Sequence of chain 2.A:
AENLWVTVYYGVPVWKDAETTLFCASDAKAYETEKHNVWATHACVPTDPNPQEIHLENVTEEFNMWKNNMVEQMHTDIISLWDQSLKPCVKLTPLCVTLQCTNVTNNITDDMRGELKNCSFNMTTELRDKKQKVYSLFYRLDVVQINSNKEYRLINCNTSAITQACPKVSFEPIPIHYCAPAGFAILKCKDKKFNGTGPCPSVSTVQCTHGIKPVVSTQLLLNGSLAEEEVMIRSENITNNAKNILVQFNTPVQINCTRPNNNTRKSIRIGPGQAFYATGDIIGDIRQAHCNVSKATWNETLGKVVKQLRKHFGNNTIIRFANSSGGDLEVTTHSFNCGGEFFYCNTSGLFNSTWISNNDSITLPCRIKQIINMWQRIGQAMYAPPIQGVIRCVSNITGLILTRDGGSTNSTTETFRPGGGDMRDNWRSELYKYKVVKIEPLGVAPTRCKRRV

The protein below binds the small molecule below.
Small molecule (SMILES): CC(=O)N[C@H]1[C@H](O[C@H]2[C@H](O)[C@@H](NC(C)=O)CO[C@@H]2CO)O[C@H](CO)[C@@H](O[C@@H]2O[C@H](CO[C@H]3O[C@H](CO)[C@@H](O)[C@H](O)[C@@H]3O)[C@@H](O)[C@H](O[C@H]3O[C@H](CO)[C@@H](O)[C@H](O)[C@@H]3O[C@H]3O[C@H](CO)[C@@H](O)[C@H](O)[C@@H]3O)[C@@H]2O)[C@@H]1O

Binding-site contacts:
Ligand atom O3 contacts residue LYS35 of chain 2.A at 3.6 Å.
Ligand atom C8 contacts residue ASN346 of chain 2.A at 3.3 Å.
Ligand atom O6 contacts residue CYS347 of chain 2.A at 3.8 Å.
Ligand atom C5 contacts residue ASN232 of chain 2.A at 3.7 Å.
Ligand atom C2 contacts residue SER415 of chain 2.A at 3.5 Å.
Ligand atom O3 contacts residue GLN408 of chain 2.A at 2.8 Å (h-bond).
Ligand atom C7 contacts residue ASN346 of chain 2.A at 3.8 Å.
Ligand atom O4 contacts residue VAL414 of chain 2.A at 3.8 Å.
Ligand atom C3 contacts residue VAL414 of chain 2.A at 3.9 Å (hydrophobic).
Ligand atom C8 contacts residue LEU231 of chain 2.A at 4.0 Å (hydrophobic).
Ligand atom C1 contacts residue ASN232 of chain 2.A at 1.4 Å.
Ligand atom O6 contacts residue SER179 of chain 2.A at 3.2 Å.
Ligand atom C6 contacts residue GLY348 of chain 2.A at 4.0 Å.
Ligand atom C5 contacts residue GLU181 of chain 2.A at 3.6 Å.
Ligand atom N2 contacts residue SER415 of chain 2.A at 2.8 Å (h-bond).
Ligand atom O5 contacts residue ASN232 of chain 2.A at 2.4 Å (h-bond).
Ligand atom C8 contacts residue SER415 of chain 2.A at 4.0 Å.
Ligand atom C3 contacts residue ASN232 of chain 2.A at 3.8 Å.
Ligand atom C4 contacts residue GLU181 of chain 2.A at 4.0 Å.
Ligand atom O7 contacts residue PRO182 of chain 2.A at 3.6 Å.
Ligand atom C1 contacts residue SER415 of chain 2.A at 3.6 Å.
Ligand atom C7 contacts residue SER415 of chain 2.A at 3.8 Å.
Ligand atom C4 contacts residue VAL414 of chain 2.A at 3.9 Å (hydrophobic).
Ligand atom O3 contacts residue GLU181 of chain 2.A at 3.6 Å.
Ligand atom C6 contacts residue NAG1 of chain 2.N at 3.7 Å.
Ligand atom O5 contacts residue GLU181 of chain 2.A at 3.9 Å.
Ligand atom O7 contacts residue ASN232 of chain 2.A at 4.0 Å.
Ligand atom O6 contacts residue GLU181 of chain 2.A at 3.4 Å (salt-bridge).
Ligand atom C6 contacts residue SER179 of chain 2.A at 3.7 Å.
Ligand atom O4 contacts residue LYS35 of chain 2.A at 3.3 Å.
Ligand atom O7 contacts residue ASN346 of chain 2.A at 3.9 Å.
Ligand atom O5 contacts residue NAG1 of chain 2.N at 3.4 Å (h-bond).
Ligand atom N2 contacts residue ASN232 of chain 2.A at 2.9 Å (h-bond).
Ligand atom C2 contacts residue ASN232 of chain 2.A at 2.5 Å.
Ligand atom O6 contacts residue GLY348 of chain 2.A at 2.8 Å (h-bond).
Ligand atom C5 contacts residue VAL414 of chain 2.A at 3.4 Å (hydrophobic).
Ligand atom C5 contacts residue NAG1 of chain 2.N at 4.0 Å.
Ligand atom C1 contacts residue GLU181 of chain 2.A at 3.6 Å.
Ligand atom C7 contacts residue ASN232 of chain 2.A at 3.7 Å.
Ligand atom C3 contacts residue SER415 of chain 2.A at 3.6 Å.